Sequence of chain 1.A:
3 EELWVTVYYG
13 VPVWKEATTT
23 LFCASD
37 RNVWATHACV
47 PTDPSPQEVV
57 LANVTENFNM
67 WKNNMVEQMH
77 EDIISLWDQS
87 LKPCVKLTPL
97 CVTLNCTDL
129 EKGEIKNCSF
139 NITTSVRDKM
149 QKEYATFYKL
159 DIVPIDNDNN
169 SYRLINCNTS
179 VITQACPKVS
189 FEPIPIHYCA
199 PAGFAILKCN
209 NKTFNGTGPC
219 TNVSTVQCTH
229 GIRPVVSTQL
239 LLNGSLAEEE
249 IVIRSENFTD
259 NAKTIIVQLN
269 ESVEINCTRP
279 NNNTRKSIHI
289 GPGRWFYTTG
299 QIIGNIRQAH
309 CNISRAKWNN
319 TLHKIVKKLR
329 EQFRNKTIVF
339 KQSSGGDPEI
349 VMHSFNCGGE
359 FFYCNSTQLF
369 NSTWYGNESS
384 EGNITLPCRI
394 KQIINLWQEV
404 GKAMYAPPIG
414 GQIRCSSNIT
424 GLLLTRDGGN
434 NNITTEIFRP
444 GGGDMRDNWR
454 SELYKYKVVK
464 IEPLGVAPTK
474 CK

Binding-site contacts:
Ligand atom O3 contacts residue THR215 of chain 1.A at 4.4 Å.
Ligand atom C2 contacts residue THR215 of chain 1.A at 4.3 Å.
Ligand atom C1 contacts residue ASN213 of chain 1.A at 1.5 Å.
Ligand atom C7 contacts residue THR215 of chain 1.A at 4.1 Å.
Ligand atom N2 contacts residue THR215 of chain 1.A at 3.5 Å.
Ligand atom O7 contacts residue ASN213 of chain 1.A at 3.1 Å (h-bond).
Ligand atom C3 contacts residue ASN213 of chain 1.A at 3.9 Å.
Ligand atom C8 contacts residue GLU254 of chain 1.A at 4.5 Å.
Ligand atom N2 contacts residue ASN213 of chain 1.A at 3.0 Å (h-bond).
Ligand atom O5 contacts residue ASN213 of chain 1.A at 2.5 Å (h-bond).
Ligand atom C4 contacts residue ASN213 of chain 1.A at 4.5 Å.
Ligand atom C8 contacts residue ASN213 of chain 1.A at 3.4 Å.
Ligand atom C8 contacts residue SER253 of chain 1.A at 3.9 Å.
Ligand atom C2 contacts residue ASN213 of chain 1.A at 2.6 Å.
Ligand atom C7 contacts residue ASN213 of chain 1.A at 3.2 Å.
Ligand atom C3 contacts residue THR215 of chain 1.A at 4.2 Å.
Ligand atom C5 contacts residue ASN213 of chain 1.A at 3.8 Å.
Ligand atom C8 contacts residue THR215 of chain 1.A at 3.8 Å.
Ligand atom O6 contacts residue NAG1 of chain 1.YA at 4.0 Å.
Ligand atom C1 contacts residue THR215 of chain 1.A at 3.8 Å.

This protein binds this small molecule.
Small molecule (SMILES): CC(=O)N[C@H]1[C@H](O[C@H]2[C@H](O)[C@@H](NC(C)=O)CO[C@@H]2CO)O[C@H](CO)[C@@H](O)[C@@H]1O